Sequence of chain 43.D:
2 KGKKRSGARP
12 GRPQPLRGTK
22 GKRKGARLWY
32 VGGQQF

Sequence of chain 43.B:
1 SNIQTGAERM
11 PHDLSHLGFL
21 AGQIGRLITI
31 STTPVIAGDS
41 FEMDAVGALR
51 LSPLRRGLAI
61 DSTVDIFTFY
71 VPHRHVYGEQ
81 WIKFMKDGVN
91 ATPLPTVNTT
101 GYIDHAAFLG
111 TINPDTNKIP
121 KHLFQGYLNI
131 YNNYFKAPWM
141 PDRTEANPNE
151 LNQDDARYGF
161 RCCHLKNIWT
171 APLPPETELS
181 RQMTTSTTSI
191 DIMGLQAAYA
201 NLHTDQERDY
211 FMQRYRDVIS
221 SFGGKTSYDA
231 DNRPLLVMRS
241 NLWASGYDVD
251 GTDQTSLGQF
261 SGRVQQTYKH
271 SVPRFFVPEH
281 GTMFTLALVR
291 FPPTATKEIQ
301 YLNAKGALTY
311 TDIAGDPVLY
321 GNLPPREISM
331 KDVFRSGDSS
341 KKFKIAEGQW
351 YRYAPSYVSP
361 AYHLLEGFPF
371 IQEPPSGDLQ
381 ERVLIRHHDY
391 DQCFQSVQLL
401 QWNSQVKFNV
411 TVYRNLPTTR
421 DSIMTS

Sequence of chain 44.B:
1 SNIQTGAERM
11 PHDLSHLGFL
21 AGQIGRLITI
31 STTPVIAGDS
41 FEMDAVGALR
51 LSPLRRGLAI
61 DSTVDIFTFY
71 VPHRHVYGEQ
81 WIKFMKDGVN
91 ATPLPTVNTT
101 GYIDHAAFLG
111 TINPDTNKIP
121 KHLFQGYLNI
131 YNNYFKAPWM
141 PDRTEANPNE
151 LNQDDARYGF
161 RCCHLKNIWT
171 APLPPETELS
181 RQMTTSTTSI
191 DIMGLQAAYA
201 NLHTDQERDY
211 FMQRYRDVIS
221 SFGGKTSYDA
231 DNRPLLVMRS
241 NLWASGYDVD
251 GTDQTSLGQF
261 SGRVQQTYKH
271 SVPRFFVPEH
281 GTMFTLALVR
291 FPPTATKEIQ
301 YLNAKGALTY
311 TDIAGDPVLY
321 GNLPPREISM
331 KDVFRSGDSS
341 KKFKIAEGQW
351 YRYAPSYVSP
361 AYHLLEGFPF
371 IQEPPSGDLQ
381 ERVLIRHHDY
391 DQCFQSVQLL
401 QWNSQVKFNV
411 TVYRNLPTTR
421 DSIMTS

Binding-site contacts:
Ligand atom C8 contacts residue ARG28 of chain 43.D at 3.1 Å.
Ligand atom N9 contacts residue ALA27 of chain 43.D at 3.1 Å.
Ligand atom C5 contacts residue GLY26 of chain 43.D at 3.5 Å.
Ligand atom C8 contacts residue ALA27 of chain 43.D at 2.0 Å (hydrophobic).
Ligand atom OP2 contacts residue ARG420 of chain 44.B at 3.4 Å (salt-bridge).
Ligand atom N7 contacts residue GLY26 of chain 43.D at 2.7 Å.
Ligand atom P contacts residue GLU207 of chain 43.B at 3.4 Å.
Ligand atom O5' contacts residue ARG420 of chain 44.B at 2.9 Å (salt-bridge).
Ligand atom C4' contacts residue THR5 of chain 22.B at 2.6 Å.
Ligand atom O4' contacts residue ARG420 of chain 44.B at 3.2 Å (salt-bridge).
Ligand atom C5' contacts residue TYR31 of chain 43.D at 3.0 Å (hydrophobic).
Ligand atom N6 contacts residue ASP217 of chain 43.B at 2.8 Å (salt-bridge).
Ligand atom C4' contacts residue ARG420 of chain 44.B at 3.4 Å.
Ligand atom C5 contacts residue ALA7 of chain 22.B at 2.7 Å (hydrophobic).
Ligand atom O3' contacts residue THR5 of chain 22.B at 3.1 Å (h-bond).
Ligand atom O5' contacts residue ARG28 of chain 43.D at 3.1 Å (salt-bridge).
Ligand atom P contacts residue TYR31 of chain 43.D at 3.5 Å.
Ligand atom O3' contacts residue TYR31 of chain 43.D at 3.2 Å (h-bond).
Ligand atom C5 contacts residue ALA27 of chain 43.D at 2.9 Å (hydrophobic).
Ligand atom OP1 contacts residue ARG28 of chain 43.D at 2.7 Å (salt-bridge).
Ligand atom C5' contacts residue THR5 of chain 22.B at 3.1 Å.
Ligand atom O3' contacts residue GLY6 of chain 22.B at 2.3 Å (h-bond).
Ligand atom OP1 contacts residue PHE211 of chain 43.B at 2.1 Å.
Ligand atom N6 contacts residue ALA27 of chain 43.D at 3.2 Å (h-bond).
Ligand atom C4' contacts residue GLY6 of chain 22.B at 3.1 Å.
Ligand atom OP2 contacts residue GLU207 of chain 43.B at 2.0 Å (salt-bridge).
Ligand atom OP1 contacts residue THR418 of chain 44.B at 3.2 Å.
Ligand atom O4' contacts residue GLY6 of chain 22.B at 2.9 Å.
Ligand atom N6 contacts residue GLY26 of chain 43.D at 3.1 Å.
Ligand atom P contacts residue ARG28 of chain 43.D at 3.4 Å.
Ligand atom P contacts residue ARG420 of chain 44.B at 2.5 Å.
Ligand atom C1' contacts residue GLY6 of chain 22.B at 2.9 Å.
Ligand atom C3' contacts residue GLY6 of chain 22.B at 3.2 Å.
Ligand atom C5' contacts residue ARG28 of chain 43.D at 2.8 Å.
Ligand atom O5' contacts residue TYR31 of chain 43.D at 2.2 Å (h-bond).
Ligand atom OP1 contacts residue ARG420 of chain 44.B at 2.4 Å (salt-bridge).
Ligand atom N7 contacts residue ALA27 of chain 43.D at 1.6 Å.
Ligand atom C6 contacts residue ALA7 of chain 22.B at 2.7 Å (hydrophobic).
Ligand atom C3' contacts residue THR5 of chain 22.B at 3.2 Å.
Ligand atom O3' contacts residue ARG420 of chain 44.B at 1.7 Å (salt-bridge).

Sequence of chain 22.B:
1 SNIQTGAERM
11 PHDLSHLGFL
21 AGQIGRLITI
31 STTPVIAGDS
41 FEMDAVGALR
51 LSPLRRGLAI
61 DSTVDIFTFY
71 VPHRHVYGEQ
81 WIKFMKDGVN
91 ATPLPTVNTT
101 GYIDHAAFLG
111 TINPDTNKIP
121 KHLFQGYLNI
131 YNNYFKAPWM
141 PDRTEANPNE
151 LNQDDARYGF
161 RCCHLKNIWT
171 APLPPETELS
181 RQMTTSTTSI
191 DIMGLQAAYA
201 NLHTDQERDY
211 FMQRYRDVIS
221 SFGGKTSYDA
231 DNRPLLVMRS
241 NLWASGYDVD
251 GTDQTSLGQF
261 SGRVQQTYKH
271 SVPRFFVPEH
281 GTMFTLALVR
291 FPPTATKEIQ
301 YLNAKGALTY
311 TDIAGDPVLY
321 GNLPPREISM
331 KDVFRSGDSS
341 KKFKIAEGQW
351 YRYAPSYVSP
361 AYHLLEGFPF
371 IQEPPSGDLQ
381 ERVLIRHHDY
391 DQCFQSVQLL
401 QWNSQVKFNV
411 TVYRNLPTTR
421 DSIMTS

This protein binds this small molecule.
Small molecule (SMILES): Nc1ccn([C@H]2C[C@H](O)[C@@H](CO[P](=O)(O)O[C@H]3C[C@H](n4cnc5c(N)ncnc54)O[C@@H]3CO[P](=O)(O)O[C@H]3C[C@H](n4cnc5c(N)ncnc54)O[C@@H]3CO[P](=O)(O)O[C@H]3C[C@H](n4cnc5c(N)ncnc54)O[C@@H]3COP(=O)(O)O)O2)c(=O)n1